This small molecule binds to this protein.
Small molecule (SMILES): O=C(/N=c1\ccccn1Cc1ccc(Cl)nc1)C(F)(F)F

Binding-site contacts:
Ligand atom C9 contacts residue VAL114 of chain 1.D at 3.9 Å (hydrophobic).
Ligand atom C2 contacts residue CYS188 of chain 1.C at 3.8 Å (hydrophobic).
Ligand atom F2 contacts residue CYS188 of chain 1.C at 3.5 Å.
Ligand atom N1 contacts residue TYR185 of chain 1.C at 3.6 Å.
Ligand atom C7 contacts residue LEU112 of chain 1.D at 3.8 Å (hydrophobic).
Ligand atom N3 contacts residue THR144 of chain 1.C at 3.6 Å.
Ligand atom F2 contacts residue CYS187 of chain 1.C at 3.3 Å.
Ligand atom C2 contacts residue CYS187 of chain 1.C at 3.7 Å (hydrophobic).
Ligand atom C7 contacts residue ARG104 of chain 1.D at 3.8 Å.
Ligand atom C10 contacts residue TYR185 of chain 1.C at 3.3 Å (hydrophobic).
Ligand atom C1 contacts residue CYS187 of chain 1.C at 3.9 Å (hydrophobic).
Ligand atom C4 contacts residue TYR185 of chain 1.C at 3.7 Å (hydrophobic).
Ligand atom F3 contacts residue ARG55 of chain 1.D at 3.1 Å.
Ligand atom C11 contacts residue TRP143 of chain 1.C at 3.7 Å (hydrophobic).
Ligand atom F3 contacts residue CYS188 of chain 1.C at 2.9 Å.
Ligand atom N2 contacts residue TYR185 of chain 1.C at 3.4 Å.
Ligand atom C11 contacts residue TYR185 of chain 1.C at 3.7 Å (hydrophobic).
Ligand atom F3 contacts residue CYS187 of chain 1.C at 3.2 Å.
Ligand atom C10 contacts residue TRP143 of chain 1.C at 3.7 Å (hydrophobic).
Ligand atom O1 contacts residue CYS187 of chain 1.C at 3.5 Å (h-bond).
Ligand atom C6 contacts residue TRP143 of chain 1.C at 3.9 Å (hydrophobic).
Ligand atom N3 contacts residue TRP143 of chain 1.C at 3.8 Å.
Ligand atom CL1 contacts residue LEU112 of chain 1.D at 3.0 Å.
Ligand atom C11 contacts residue TRP53 of chain 1.D at 3.2 Å (hydrophobic).
Ligand atom F1 contacts residue TYR192 of chain 1.C at 2.7 Å.
Ligand atom C2 contacts residue TYR192 of chain 1.C at 3.7 Å (hydrophobic).
Ligand atom C13 contacts residue TYR185 of chain 1.C at 3.8 Å (hydrophobic).
Ligand atom N3 contacts residue VAL114 of chain 1.D at 3.7 Å.
Ligand atom F3 contacts residue LEU112 of chain 1.D at 3.8 Å.
Ligand atom C5 contacts residue TRP143 of chain 1.C at 3.0 Å (hydrophobic).
Ligand atom CL1 contacts residue ARG104 of chain 1.D at 3.4 Å.
Ligand atom O1 contacts residue ARG55 of chain 1.D at 3.1 Å (salt-bridge).
Ligand atom C9 contacts residue TRP143 of chain 1.C at 3.1 Å (hydrophobic).
Ligand atom F2 contacts residue TYR192 of chain 1.C at 3.5 Å.
Ligand atom F2 contacts residue TYR185 of chain 1.C at 3.7 Å.
Ligand atom C4 contacts residue TRP143 of chain 1.C at 2.9 Å (hydrophobic).
Ligand atom C3 contacts residue TYR185 of chain 1.C at 3.6 Å (hydrophobic).
Ligand atom C6 contacts residue TYR192 of chain 1.C at 3.6 Å (hydrophobic).
Ligand atom C12 contacts residue TYR185 of chain 1.C at 3.6 Å (hydrophobic).
Ligand atom C12 contacts residue TRP53 of chain 1.D at 3.1 Å (hydrophobic).

Sequence of chain 1.C:
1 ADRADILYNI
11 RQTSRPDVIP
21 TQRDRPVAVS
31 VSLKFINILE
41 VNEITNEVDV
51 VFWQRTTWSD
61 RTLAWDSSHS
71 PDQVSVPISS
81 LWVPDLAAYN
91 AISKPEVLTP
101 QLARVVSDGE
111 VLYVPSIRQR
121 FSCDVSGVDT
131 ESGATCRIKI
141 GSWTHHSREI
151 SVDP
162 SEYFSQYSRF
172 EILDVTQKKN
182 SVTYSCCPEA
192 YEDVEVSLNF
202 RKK

Sequence of chain 1.D:
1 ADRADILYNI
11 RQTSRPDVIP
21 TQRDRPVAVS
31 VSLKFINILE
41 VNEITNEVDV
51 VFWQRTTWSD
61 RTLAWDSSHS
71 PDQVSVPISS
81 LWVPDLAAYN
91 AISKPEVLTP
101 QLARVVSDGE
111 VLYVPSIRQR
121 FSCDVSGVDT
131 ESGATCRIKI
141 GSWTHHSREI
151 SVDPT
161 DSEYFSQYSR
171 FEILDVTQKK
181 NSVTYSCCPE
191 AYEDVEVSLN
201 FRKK